The protein below binds the small molecule below.
Small molecule (SMILES): C[C@@H]1CC[C@@]2(OC1)O[C@H]1[C@@H](O)[C@H]3[C@@H]4CC[C@H]5C[C@@H](O[C@@H]6O[C@H](CO)[C@H](O[C@@H]7O[C@H](CO)[C@@H](O)[C@H](O[C@@H]8OC[C@@H](O)[C@H](O)[C@H]8O)[C@H]7O[C@@H]7O[C@H](CO)[C@H](O)[C@H](O[C@@H]8O[C@H](CO)[C@@H](O)[C@H](O)[C@H]8O)[C@H]7O)[C@H](O)[C@H]6O)[C@H](O)C[C@]5(C)[C@H]4CC[C@]3(C)[C@H]1[C@@H]2C

Binding-site contacts:
Ligand atom C05 contacts residue HEM1 of chain 1.F at 4.4 Å.
Ligand atom C19 contacts residue AJP1 of chain 1.R at 3.8 Å.
Ligand atom O09 contacts residue HEM1 of chain 1.F at 4.5 Å.
Ligand atom C22 contacts residue HEM1 of chain 1.F at 4.4 Å.
Ligand atom C13 contacts residue HEM1 of chain 1.F at 4.1 Å.
Ligand atom C22 contacts residue TRP486 of chain 1.B at 4.1 Å (hydrophobic).
Ligand atom O79 contacts residue TRP486 of chain 1.B at 4.0 Å.
Ligand atom C15 contacts residue HEM1 of chain 1.F at 4.1 Å.
Ligand atom C83 contacts residue PHE19 of chain 1.B at 4.0 Å (hydrophobic).
Ligand atom C10 contacts residue HEM1 of chain 1.F at 4.4 Å.
Ligand atom C04 contacts residue HEM1 of chain 1.F at 3.5 Å.
Ligand atom C07 contacts residue HEM1 of chain 1.F at 4.2 Å.
Ligand atom C11 contacts residue HEM1 of chain 1.F at 4.4 Å.
Ligand atom C18 contacts residue AJP1 of chain 1.R at 3.4 Å.
Ligand atom C24 contacts residue AJP1 of chain 1.R at 3.3 Å.
Ligand atom C23 contacts residue TRP486 of chain 1.B at 4.3 Å (hydrophobic).
Ligand atom O79 contacts residue HEM1 of chain 1.F at 3.1 Å.
Ligand atom C03 contacts residue HEM1 of chain 1.F at 3.9 Å.
Ligand atom C17 contacts residue HEM1 of chain 1.F at 4.0 Å.
Ligand atom C06 contacts residue HEM1 of chain 1.F at 4.2 Å.

Sequence of chain 1.B:
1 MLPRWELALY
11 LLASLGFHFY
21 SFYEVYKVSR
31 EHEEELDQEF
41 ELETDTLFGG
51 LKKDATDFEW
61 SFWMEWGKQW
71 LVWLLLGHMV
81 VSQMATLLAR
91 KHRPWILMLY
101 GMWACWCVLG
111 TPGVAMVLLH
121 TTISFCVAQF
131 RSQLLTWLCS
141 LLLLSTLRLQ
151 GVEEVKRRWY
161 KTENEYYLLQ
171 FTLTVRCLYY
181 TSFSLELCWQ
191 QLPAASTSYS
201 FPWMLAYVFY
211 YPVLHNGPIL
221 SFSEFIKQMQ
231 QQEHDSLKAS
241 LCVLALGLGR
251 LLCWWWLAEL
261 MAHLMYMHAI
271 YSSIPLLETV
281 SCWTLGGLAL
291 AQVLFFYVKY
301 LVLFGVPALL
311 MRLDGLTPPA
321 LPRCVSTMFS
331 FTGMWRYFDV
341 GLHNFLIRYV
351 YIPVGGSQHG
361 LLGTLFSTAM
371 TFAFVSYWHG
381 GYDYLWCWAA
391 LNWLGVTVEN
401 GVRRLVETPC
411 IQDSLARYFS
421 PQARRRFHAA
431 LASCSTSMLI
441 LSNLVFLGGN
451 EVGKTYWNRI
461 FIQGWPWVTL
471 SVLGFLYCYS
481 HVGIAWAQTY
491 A